This small molecule binds to this protein.
Small molecule (SMILES): OC[C@H]1O[C@H](O)[C@@H](O)[C@@H](O)[C@@H]1O

Sequence of chain 1.B:
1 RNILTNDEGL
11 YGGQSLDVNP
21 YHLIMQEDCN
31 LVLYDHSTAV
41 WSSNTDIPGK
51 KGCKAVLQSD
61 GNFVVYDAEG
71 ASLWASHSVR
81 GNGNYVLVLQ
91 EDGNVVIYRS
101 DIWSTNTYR

Binding-site contacts:
Ligand atom O4 contacts residue ALA39 of chain 1.B at 4.3 Å.
Ligand atom C6 contacts residue SER42 of chain 1.B at 4.2 Å.
Ligand atom O5 contacts residue ASP46 of chain 1.B at 4.5 Å.
Ligand atom O2 contacts residue GLN26 of chain 1.B at 3.3 Å (h-bond).
Ligand atom O4 contacts residue GLN26 of chain 1.B at 4.5 Å.
Ligand atom O1 contacts residue ASP46 of chain 1.B at 3.0 Å.
Ligand atom C2 contacts residue ASN30 of chain 1.B at 4.3 Å.
Ligand atom O6 contacts residue SER42 of chain 1.B at 4.1 Å.
Ligand atom C1 contacts residue ASN30 of chain 1.B at 4.2 Å.
Ligand atom O2 contacts residue ASP28 of chain 1.B at 3.6 Å (salt-bridge).
Ligand atom C3 contacts residue TYR34 of chain 1.B at 4.3 Å (hydrophobic).
Ligand atom C4 contacts residue TYR34 of chain 1.B at 3.6 Å (hydrophobic).
Ligand atom O6 contacts residue ALA39 of chain 1.B at 4.3 Å.
Ligand atom C6 contacts residue VAL32 of chain 1.B at 3.9 Å (hydrophobic).
Ligand atom C6 contacts residue ASN30 of chain 1.B at 3.8 Å.
Ligand atom O3 contacts residue TYR34 of chain 1.B at 3.7 Å.
Ligand atom C3 contacts residue GLN26 of chain 1.B at 4.1 Å.
Ligand atom O5 contacts residue ASN30 of chain 1.B at 3.4 Å (h-bond).
Ligand atom C2 contacts residue GLN26 of chain 1.B at 4.3 Å.
Ligand atom O3 contacts residue GLN26 of chain 1.B at 3.4 Å (h-bond).
Ligand atom C6 contacts residue ALA39 of chain 1.B at 3.9 Å (hydrophobic).
Ligand atom C4 contacts residue VAL32 of chain 1.B at 4.2 Å (hydrophobic).
Ligand atom C4 contacts residue ASN30 of chain 1.B at 3.9 Å.
Ligand atom O1 contacts residue ASN30 of chain 1.B at 4.4 Å.
Ligand atom O2 contacts residue ASN30 of chain 1.B at 3.4 Å (h-bond).
Ligand atom C4 contacts residue GLN26 of chain 1.B at 4.0 Å.
Ligand atom C1 contacts residue ASP46 of chain 1.B at 4.3 Å.
Ligand atom O2 contacts residue ASP46 of chain 1.B at 3.9 Å.
Ligand atom O4 contacts residue VAL32 of chain 1.B at 4.4 Å.
Ligand atom O4 contacts residue TYR34 of chain 1.B at 2.8 Å (h-bond).
Ligand atom C5 contacts residue ASN30 of chain 1.B at 3.9 Å.